Binding-site contacts:
Ligand atom O28 contacts residue ALA28 of chain 3.B at 3.9 Å.
Ligand atom O18 contacts residue ALA28 of chain 3.B at 4.0 Å.
Ligand atom N20 contacts residue GLY27 of chain 3.B at 3.2 Å (h-bond).
Ligand atom O23 contacts residue GLY27 of chain 3.B at 3.9 Å.
Ligand atom C25 contacts residue ASN30 of chain 3.B at 3.9 Å.
Ligand atom C25 contacts residue ALA28 of chain 3.B at 4.0 Å (hydrophobic).
Ligand atom C27 contacts residue ASN30 of chain 3.B at 3.3 Å.
Ligand atom C33 contacts residue GLY27 of chain 3.B at 3.6 Å.
Ligand atom C36 contacts residue GLY49 of chain 3.B at 3.4 Å.
Ligand atom C36 contacts residue GLY48 of chain 3.B at 3.9 Å.
Ligand atom C31 contacts residue GLY48 of chain 3.B at 3.4 Å.
Ligand atom O26 contacts residue ASP29 of chain 3.B at 3.1 Å (salt-bridge).
Ligand atom C14 contacts residue ILE84 of chain 3.B at 3.7 Å (hydrophobic).
Ligand atom S8 contacts residue ILE50 of chain 3.B at 3.9 Å.
Ligand atom C36 contacts residue ILE50 of chain 3.B at 3.6 Å (hydrophobic).
Ligand atom O26 contacts residue ALA28 of chain 3.B at 3.6 Å.
Ligand atom C37 contacts residue ILE50 of chain 3.B at 3.7 Å (hydrophobic).
Ligand atom C5 contacts residue ILE50 of chain 3.B at 3.7 Å (hydrophobic).
Ligand atom O10 contacts residue ILE50 of chain 3.B at 3.4 Å.
Ligand atom O28 contacts residue ASN30 of chain 3.B at 4.1 Å.
Ligand atom C17 contacts residue ASP25 of chain 3.B at 3.4 Å.
Ligand atom O22 contacts residue GLY49 of chain 3.B at 3.7 Å.
Ligand atom O28 contacts residue ASP29 of chain 3.B at 2.9 Å (salt-bridge).
Ligand atom C32 contacts residue GLY27 of chain 3.B at 3.8 Å.
Ligand atom C29 contacts residue GLY27 of chain 3.B at 3.6 Å.
Ligand atom C35 contacts residue GLY48 of chain 3.B at 3.7 Å.
Ligand atom C27 contacts residue ASP29 of chain 3.B at 3.5 Å.
Ligand atom C19 contacts residue GLY27 of chain 3.B at 4.0 Å.
Ligand atom O18 contacts residue ASP25 of chain 3.B at 2.7 Å (salt-bridge).
Ligand atom O9 contacts residue ILE50 of chain 3.B at 3.5 Å.
Ligand atom O18 contacts residue GLY27 of chain 3.B at 3.5 Å.
Ligand atom C4 contacts residue ILE50 of chain 3.B at 3.7 Å (hydrophobic).
Ligand atom C15 contacts residue VAL82 of chain 3.B at 3.7 Å (hydrophobic).
Ligand atom C15 contacts residue LEU23 of chain 3.B at 4.1 Å (hydrophobic).
Ligand atom C37 contacts residue GLY49 of chain 3.B at 3.9 Å.
Ligand atom O26 contacts residue ASN30 of chain 3.B at 3.2 Å (h-bond).
Ligand atom O23 contacts residue ALA28 of chain 3.B at 3.6 Å.
Ligand atom C25 contacts residue VAL32 of chain 3.B at 4.0 Å (hydrophobic).
Ligand atom C30 contacts residue GLY48 of chain 3.B at 2.8 Å.
Ligand atom C29 contacts residue ASP29 of chain 3.B at 3.9 Å.

Sequence of chain 3.B:
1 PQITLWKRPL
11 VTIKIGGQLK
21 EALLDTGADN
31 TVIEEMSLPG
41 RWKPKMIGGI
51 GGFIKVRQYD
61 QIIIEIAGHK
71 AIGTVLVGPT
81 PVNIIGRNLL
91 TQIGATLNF

The small molecule below binds the protein below.
Small molecule (SMILES): CC(C)CN(C[C@@H](O)[C@H](Cc1ccccc1)NC(=O)O[C@H]1CO[C@H]2OCC[C@H]21)S(=O)(=O)c1ccc(N)cc1